A protein and the small-molecule ligand that binds it are described below.
Small molecule (SMILES): CC(=O)N[C@H]1[C@H](O[C@H]2[C@H](O)[C@@H](NC(C)=O)CO[C@@H]2CO)O[C@H](CO)[C@@H](O)[C@@H]1O

Sequence of chain 1.D:
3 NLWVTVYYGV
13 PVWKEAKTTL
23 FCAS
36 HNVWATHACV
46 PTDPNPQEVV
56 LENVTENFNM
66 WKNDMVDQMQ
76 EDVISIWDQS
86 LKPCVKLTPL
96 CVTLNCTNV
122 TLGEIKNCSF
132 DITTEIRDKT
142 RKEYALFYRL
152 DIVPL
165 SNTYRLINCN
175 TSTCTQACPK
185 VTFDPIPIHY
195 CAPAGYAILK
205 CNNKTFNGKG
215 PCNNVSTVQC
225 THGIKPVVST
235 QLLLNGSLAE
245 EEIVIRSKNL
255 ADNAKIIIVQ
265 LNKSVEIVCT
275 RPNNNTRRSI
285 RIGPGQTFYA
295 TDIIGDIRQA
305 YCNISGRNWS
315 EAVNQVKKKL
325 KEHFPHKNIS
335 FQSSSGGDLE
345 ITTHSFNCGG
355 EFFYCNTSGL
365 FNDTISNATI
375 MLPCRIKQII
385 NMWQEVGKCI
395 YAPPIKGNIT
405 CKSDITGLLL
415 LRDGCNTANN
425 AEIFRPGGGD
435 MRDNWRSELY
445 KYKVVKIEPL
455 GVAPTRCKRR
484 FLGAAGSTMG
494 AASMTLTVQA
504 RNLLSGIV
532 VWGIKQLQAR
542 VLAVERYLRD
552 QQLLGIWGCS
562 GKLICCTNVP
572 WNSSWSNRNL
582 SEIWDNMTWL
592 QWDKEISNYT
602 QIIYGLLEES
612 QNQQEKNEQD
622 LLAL

Binding-site contacts:
Ligand atom N2 contacts residue ASN58 of chain 1.D at 2.8 Å (h-bond).
Ligand atom C7 contacts residue GLY489 of chain 1.D at 3.2 Å.
Ligand atom C8 contacts residue GLY489 of chain 1.D at 3.2 Å.
Ligand atom N2 contacts residue GLY489 of chain 1.D at 3.7 Å.
Ligand atom C4 contacts residue ASN58 of chain 1.D at 4.2 Å.
Ligand atom C3 contacts residue ASN58 of chain 1.D at 3.7 Å.
Ligand atom C7 contacts residue ASN58 of chain 1.D at 3.8 Å.
Ligand atom C7 contacts residue SER490 of chain 1.D at 4.3 Å.
Ligand atom O5 contacts residue ASN58 of chain 1.D at 2.4 Å (h-bond).
Ligand atom O7 contacts residue SER490 of chain 1.D at 4.0 Å.
Ligand atom C5 contacts residue ASN58 of chain 1.D at 3.7 Å.
Ligand atom C1 contacts residue ASN58 of chain 1.D at 1.5 Å.
Ligand atom O7 contacts residue GLY489 of chain 1.D at 3.4 Å (h-bond).
Ligand atom C8 contacts residue SER490 of chain 1.D at 3.9 Å.
Ligand atom C2 contacts residue GLY489 of chain 1.D at 4.5 Å.
Ligand atom O7 contacts residue ASN58 of chain 1.D at 4.3 Å.
Ligand atom C2 contacts residue ASN58 of chain 1.D at 2.4 Å.